Sequence of chain 1.B:
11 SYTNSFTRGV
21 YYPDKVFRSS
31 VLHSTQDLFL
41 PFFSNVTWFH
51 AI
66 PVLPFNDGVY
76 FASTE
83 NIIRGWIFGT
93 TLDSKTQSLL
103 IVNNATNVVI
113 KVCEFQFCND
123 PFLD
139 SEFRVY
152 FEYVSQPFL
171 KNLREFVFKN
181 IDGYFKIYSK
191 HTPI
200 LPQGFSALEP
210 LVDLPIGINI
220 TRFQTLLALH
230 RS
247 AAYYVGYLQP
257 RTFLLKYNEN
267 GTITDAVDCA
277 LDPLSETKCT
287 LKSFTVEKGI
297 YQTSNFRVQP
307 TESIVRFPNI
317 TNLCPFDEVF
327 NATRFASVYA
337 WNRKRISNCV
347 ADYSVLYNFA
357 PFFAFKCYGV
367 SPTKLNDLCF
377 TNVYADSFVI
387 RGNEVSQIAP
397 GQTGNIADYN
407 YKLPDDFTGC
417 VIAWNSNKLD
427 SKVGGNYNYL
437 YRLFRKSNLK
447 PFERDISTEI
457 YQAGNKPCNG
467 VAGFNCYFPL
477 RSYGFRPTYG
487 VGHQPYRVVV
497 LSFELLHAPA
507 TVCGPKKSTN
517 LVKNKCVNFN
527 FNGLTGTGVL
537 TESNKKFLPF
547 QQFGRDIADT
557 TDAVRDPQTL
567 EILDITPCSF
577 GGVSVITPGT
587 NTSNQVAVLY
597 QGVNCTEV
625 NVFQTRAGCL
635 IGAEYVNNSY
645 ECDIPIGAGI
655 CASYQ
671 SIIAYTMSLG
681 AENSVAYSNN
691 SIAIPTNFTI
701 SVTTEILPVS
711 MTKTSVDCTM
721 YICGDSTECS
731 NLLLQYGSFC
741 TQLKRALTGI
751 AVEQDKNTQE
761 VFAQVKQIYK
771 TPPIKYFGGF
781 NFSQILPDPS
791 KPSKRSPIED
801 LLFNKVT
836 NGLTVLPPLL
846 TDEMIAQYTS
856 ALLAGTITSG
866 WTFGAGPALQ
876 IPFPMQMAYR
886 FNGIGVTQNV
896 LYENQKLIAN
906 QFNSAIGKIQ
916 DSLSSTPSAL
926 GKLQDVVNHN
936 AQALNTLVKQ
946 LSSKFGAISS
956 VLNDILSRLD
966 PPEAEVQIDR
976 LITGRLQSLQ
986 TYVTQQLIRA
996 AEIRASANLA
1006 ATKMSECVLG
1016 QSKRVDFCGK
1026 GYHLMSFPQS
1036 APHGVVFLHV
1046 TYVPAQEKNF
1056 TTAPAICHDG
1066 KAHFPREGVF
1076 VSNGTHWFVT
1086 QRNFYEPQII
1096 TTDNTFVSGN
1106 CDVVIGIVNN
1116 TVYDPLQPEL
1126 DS

Binding-site contacts:
Ligand atom C5 contacts residue TYR12 of chain 1.B at 3.6 Å (hydrophobic).
Ligand atom C7 contacts residue ASN14 of chain 1.B at 4.5 Å.
Ligand atom C2 contacts residue ASN45 of chain 1.B at 2.5 Å.
Ligand atom C6 contacts residue TYR12 of chain 1.B at 3.6 Å (hydrophobic).
Ligand atom O5 contacts residue ASN45 of chain 1.B at 2.3 Å (h-bond).
Ligand atom C7 contacts residue ASN45 of chain 1.B at 3.3 Å.
Ligand atom C8 contacts residue ASN45 of chain 1.B at 3.9 Å.
Ligand atom C4 contacts residue ASN45 of chain 1.B at 4.2 Å.
Ligand atom N2 contacts residue ASN45 of chain 1.B at 2.9 Å (h-bond).
Ligand atom O6 contacts residue TYR12 of chain 1.B at 3.0 Å (h-bond).
Ligand atom O7 contacts residue ASN45 of chain 1.B at 3.3 Å (h-bond).
Ligand atom C8 contacts residue ASN14 of chain 1.B at 3.4 Å.
Ligand atom O5 contacts residue TYR12 of chain 1.B at 3.7 Å.
Ligand atom C1 contacts residue ASN45 of chain 1.B at 1.4 Å.
Ligand atom C1 contacts residue TYR12 of chain 1.B at 3.7 Å (hydrophobic).
Ligand atom C5 contacts residue ASN45 of chain 1.B at 3.7 Å.
Ligand atom C3 contacts residue ASN45 of chain 1.B at 3.8 Å.

The small molecule below binds the protein below.
Small molecule (SMILES): CC(=O)N[C@@H]1[C@@H](O)[C@H](O)[C@@H](CO)O[C@H]1O